The small molecule below binds the protein below.
Small molecule (SMILES): Cc1cc(N)nc(COC[C@H](N)[C@H](C)OCc2cc(C)cc(N)n2)c1

Sequence of chain 1.A:
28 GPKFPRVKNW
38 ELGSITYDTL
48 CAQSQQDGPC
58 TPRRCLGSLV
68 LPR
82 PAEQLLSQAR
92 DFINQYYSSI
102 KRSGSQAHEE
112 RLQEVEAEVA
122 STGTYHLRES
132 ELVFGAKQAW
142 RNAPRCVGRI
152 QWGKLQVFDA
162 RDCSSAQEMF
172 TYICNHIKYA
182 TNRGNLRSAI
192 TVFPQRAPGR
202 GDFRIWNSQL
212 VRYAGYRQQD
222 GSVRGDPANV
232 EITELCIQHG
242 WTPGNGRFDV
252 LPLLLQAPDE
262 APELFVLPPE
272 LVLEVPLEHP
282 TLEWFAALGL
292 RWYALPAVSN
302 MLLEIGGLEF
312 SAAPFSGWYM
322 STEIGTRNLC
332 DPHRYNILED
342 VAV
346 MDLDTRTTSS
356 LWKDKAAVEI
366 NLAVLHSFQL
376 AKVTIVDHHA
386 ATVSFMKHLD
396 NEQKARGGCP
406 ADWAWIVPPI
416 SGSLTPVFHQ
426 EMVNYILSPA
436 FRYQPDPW

Binding-site contacts:
Ligand atom C22 contacts residue TYR438 of chain 1.A at 3.6 Å (hydrophobic).
Ligand atom C03 contacts residue HEM1 of chain 1.C at 3.5 Å.
Ligand atom C13 contacts residue HEM1 of chain 1.C at 3.5 Å.
Ligand atom N02 contacts residue MET321 of chain 1.A at 3.9 Å.
Ligand atom C08 contacts residue GLU324 of chain 1.A at 3.2 Å.
Ligand atom N22 contacts residue LEU68 of chain 1.A at 3.6 Å.
Ligand atom N02 contacts residue GLU324 of chain 1.A at 2.8 Å (salt-bridge).
Ligand atom C22 contacts residue LEU68 of chain 1.A at 4.0 Å (hydrophobic).
Ligand atom N02 contacts residue HEM1 of chain 1.C at 3.4 Å.
Ligand atom C07 contacts residue PHE316 of chain 1.A at 3.7 Å (hydrophobic).
Ligand atom C10 contacts residue HEM1 of chain 1.C at 3.2 Å.
Ligand atom O09 contacts residue HEM1 of chain 1.C at 4.0 Å.
Ligand atom C08 contacts residue HEM1 of chain 1.C at 3.3 Å.
Ligand atom O15 contacts residue HEM1 of chain 1.C at 3.2 Å (h-bond).
Ligand atom N21 contacts residue HEM1 of chain 1.C at 3.7 Å.
Ligand atom C03 contacts residue PRO297 of chain 1.A at 4.0 Å (hydrophobic).
Ligand atom N12 contacts residue TRP410 of chain 1.A at 3.9 Å.
Ligand atom N22 contacts residue VAL67 of chain 1.A at 3.3 Å.
Ligand atom N01 contacts residue GLU324 of chain 1.A at 2.6 Å (salt-bridge).
Ligand atom C23 contacts residue LEU68 of chain 1.A at 3.6 Å (hydrophobic).
Ligand atom C07 contacts residue HEM1 of chain 1.C at 3.5 Å.
Ligand atom C14 contacts residue ACT1 of chain 1.G at 3.1 Å.
Ligand atom N22 contacts residue TYR438 of chain 1.A at 2.7 Å (h-bond).
Ligand atom N21 contacts residue TYR438 of chain 1.A at 3.7 Å.
Ligand atom O09 contacts residue VAL299 of chain 1.A at 3.7 Å.
Ligand atom C02 contacts residue GLU324 of chain 1.A at 3.5 Å.
Ligand atom C02 contacts residue HEM1 of chain 1.C at 3.7 Å.
Ligand atom C11 contacts residue HEM1 of chain 1.C at 3.4 Å.
Ligand atom C02 contacts residue TRP319 of chain 1.A at 3.8 Å (hydrophobic).
Ligand atom C07 contacts residue GLY318 of chain 1.A at 3.8 Å.
Ligand atom C04 contacts residue HEM1 of chain 1.C at 3.9 Å.
Ligand atom N01 contacts residue HEM1 of chain 1.C at 3.9 Å.
Ligand atom C02 contacts residue PRO297 of chain 1.A at 3.9 Å (hydrophobic).
Ligand atom N12 contacts residue HEM1 of chain 1.C at 2.5 Å (h-bond).
Ligand atom N02 contacts residue TYR320 of chain 1.A at 3.7 Å.
Ligand atom N02 contacts residue PRO297 of chain 1.A at 3.9 Å.
Ligand atom C05 contacts residue VAL299 of chain 1.A at 3.7 Å (hydrophobic).
Ligand atom N02 contacts residue TRP319 of chain 1.A at 2.8 Å (h-bond).
Ligand atom C07 contacts residue PRO297 of chain 1.A at 3.9 Å (hydrophobic).
Ligand atom C06 contacts residue GLU324 of chain 1.A at 3.4 Å.